Binding-site contacts:
Ligand atom N2 contacts residue ASN298 of chain 1.A at 2.9 Å (h-bond).
Ligand atom C8 contacts residue ASN298 of chain 1.A at 4.3 Å.
Ligand atom C3 contacts residue ASN298 of chain 1.A at 3.8 Å.
Ligand atom C1 contacts residue ASN298 of chain 1.A at 1.4 Å.
Ligand atom C7 contacts residue ASN298 of chain 1.A at 3.2 Å.
Ligand atom O5 contacts residue THR300 of chain 1.A at 4.4 Å.
Ligand atom C4 contacts residue ASN298 of chain 1.A at 4.3 Å.
Ligand atom O7 contacts residue ASN298 of chain 1.A at 3.1 Å (h-bond).
Ligand atom C2 contacts residue ASN298 of chain 1.A at 2.5 Å.
Ligand atom O5 contacts residue ASN298 of chain 1.A at 2.4 Å (h-bond).
Ligand atom C5 contacts residue ASN298 of chain 1.A at 3.7 Å.

Sequence of chain 1.A:
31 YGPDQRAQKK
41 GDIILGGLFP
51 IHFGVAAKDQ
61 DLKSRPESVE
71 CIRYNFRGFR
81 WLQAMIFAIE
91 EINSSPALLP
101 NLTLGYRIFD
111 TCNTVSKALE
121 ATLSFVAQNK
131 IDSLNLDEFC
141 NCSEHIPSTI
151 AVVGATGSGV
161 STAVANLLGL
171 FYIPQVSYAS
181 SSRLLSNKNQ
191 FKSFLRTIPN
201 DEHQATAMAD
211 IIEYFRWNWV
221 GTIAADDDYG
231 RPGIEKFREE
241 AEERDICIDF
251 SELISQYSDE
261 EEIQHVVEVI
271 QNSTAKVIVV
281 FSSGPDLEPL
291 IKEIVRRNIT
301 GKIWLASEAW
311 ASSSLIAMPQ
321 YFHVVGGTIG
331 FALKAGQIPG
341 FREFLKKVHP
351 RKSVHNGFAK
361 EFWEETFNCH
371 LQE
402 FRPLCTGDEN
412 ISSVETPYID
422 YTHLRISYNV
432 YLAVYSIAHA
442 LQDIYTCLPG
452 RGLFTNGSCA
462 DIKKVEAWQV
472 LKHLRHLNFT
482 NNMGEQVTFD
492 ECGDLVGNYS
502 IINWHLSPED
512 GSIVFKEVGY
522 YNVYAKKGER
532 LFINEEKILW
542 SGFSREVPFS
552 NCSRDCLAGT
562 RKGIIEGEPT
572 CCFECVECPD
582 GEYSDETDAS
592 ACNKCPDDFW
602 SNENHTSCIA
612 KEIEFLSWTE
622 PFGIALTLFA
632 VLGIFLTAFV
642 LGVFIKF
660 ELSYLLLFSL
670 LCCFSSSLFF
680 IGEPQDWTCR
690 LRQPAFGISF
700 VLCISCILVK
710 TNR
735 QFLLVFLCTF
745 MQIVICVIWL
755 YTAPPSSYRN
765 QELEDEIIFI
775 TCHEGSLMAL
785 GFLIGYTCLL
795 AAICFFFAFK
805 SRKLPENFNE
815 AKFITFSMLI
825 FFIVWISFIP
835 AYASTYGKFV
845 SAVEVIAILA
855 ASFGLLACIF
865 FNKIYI

This small molecule binds to this protein.
Small molecule (SMILES): CC(=O)N[C@@H]1[C@@H](O)[C@H](O)[C@@H](CO)O[C@H]1O